Binding-site contacts:
Ligand atom O2B contacts residue ALA415 of chain 1.A at 3.0 Å (h-bond).
Ligand atom O2B contacts residue LEU412 of chain 1.A at 3.1 Å (h-bond).
Ligand atom O2A contacts residue ASP623 of chain 1.A at 3.2 Å (salt-bridge).
Ligand atom O3' contacts residue ASN564 of chain 1.A at 3.4 Å (h-bond).
Ligand atom PG contacts residue SER414 of chain 1.A at 3.8 Å.
Ligand atom O2A contacts residue CA1 of chain 1.E at 2.4 Å.
Ligand atom O1B contacts residue ASN564 of chain 1.A at 3.2 Å (h-bond).
Ligand atom O3A contacts residue LYS560 of chain 1.A at 3.2 Å.
Ligand atom O2G contacts residue ARG482 of chain 1.A at 2.9 Å (salt-bridge).
Ligand atom O2A contacts residue CA1 of chain 1.F at 2.6 Å.
Ligand atom O3B contacts residue LYS560 of chain 1.A at 3.7 Å.
Ligand atom O3A contacts residue CA1 of chain 1.E at 3.8 Å.
Ligand atom O2A contacts residue ASP411 of chain 1.A at 3.8 Å.
Ligand atom O1B contacts residue SER414 of chain 1.A at 3.5 Å.
Ligand atom O3B contacts residue ARG482 of chain 1.A at 3.7 Å.
Ligand atom O3B contacts residue SER414 of chain 1.A at 3.5 Å (h-bond).
Ligand atom O4' contacts residue THR622 of chain 1.A at 3.5 Å.
Ligand atom O1A contacts residue LYS560 of chain 1.A at 3.1 Å (salt-bridge).
Ligand atom PB contacts residue CA1 of chain 1.E at 3.4 Å.
Ligand atom O2B contacts residue CA1 of chain 1.E at 2.2 Å.
Ligand atom O1G contacts residue CA1 of chain 1.E at 2.3 Å.
Ligand atom O3' contacts residue ALA415 of chain 1.A at 3.4 Å (h-bond).
Ligand atom O3G contacts residue LYS560 of chain 1.A at 3.7 Å.
Ligand atom PB contacts residue SER414 of chain 1.A at 3.7 Å.
Ligand atom O3' contacts residue TYR416 of chain 1.A at 3.0 Å (h-bond).
Ligand atom N2 contacts residue ASN564 of chain 1.A at 3.4 Å (h-bond).
Ligand atom PG contacts residue ARG482 of chain 1.A at 3.6 Å.
Ligand atom C2' contacts residue TYR416 of chain 1.A at 3.5 Å (hydrophobic).
Ligand atom O2B contacts residue SER414 of chain 1.A at 3.4 Å (h-bond).
Ligand atom O2B contacts residue ASP623 of chain 1.A at 3.2 Å (salt-bridge).
Ligand atom O1G contacts residue ASP411 of chain 1.A at 3.1 Å (salt-bridge).
Ligand atom C5' contacts residue ASP623 of chain 1.A at 3.4 Å.
Ligand atom O1B contacts residue ALA415 of chain 1.A at 3.6 Å.
Ligand atom O2G contacts residue SER414 of chain 1.A at 2.8 Å (h-bond).
Ligand atom O3G contacts residue ARG482 of chain 1.A at 2.7 Å (salt-bridge).
Ligand atom O2G contacts residue THR413 of chain 1.A at 3.5 Å.
Ligand atom O1G contacts residue LEU412 of chain 1.A at 3.5 Å (h-bond).
Ligand atom PG contacts residue CA1 of chain 1.E at 3.6 Å.
Ligand atom PA contacts residue CA1 of chain 1.E at 3.6 Å.
Ligand atom C3' contacts residue ASN564 of chain 1.A at 3.6 Å.

This protein binds this small molecule.
Small molecule (SMILES): Nc1nc2c(ncn2[C@H]2C[C@H](O)[C@@H](CO[P](=O)(O)O[P](=O)(O)OP(=O)(O)O)O2)c(=O)[nH]1

Sequence of chain 1.A:
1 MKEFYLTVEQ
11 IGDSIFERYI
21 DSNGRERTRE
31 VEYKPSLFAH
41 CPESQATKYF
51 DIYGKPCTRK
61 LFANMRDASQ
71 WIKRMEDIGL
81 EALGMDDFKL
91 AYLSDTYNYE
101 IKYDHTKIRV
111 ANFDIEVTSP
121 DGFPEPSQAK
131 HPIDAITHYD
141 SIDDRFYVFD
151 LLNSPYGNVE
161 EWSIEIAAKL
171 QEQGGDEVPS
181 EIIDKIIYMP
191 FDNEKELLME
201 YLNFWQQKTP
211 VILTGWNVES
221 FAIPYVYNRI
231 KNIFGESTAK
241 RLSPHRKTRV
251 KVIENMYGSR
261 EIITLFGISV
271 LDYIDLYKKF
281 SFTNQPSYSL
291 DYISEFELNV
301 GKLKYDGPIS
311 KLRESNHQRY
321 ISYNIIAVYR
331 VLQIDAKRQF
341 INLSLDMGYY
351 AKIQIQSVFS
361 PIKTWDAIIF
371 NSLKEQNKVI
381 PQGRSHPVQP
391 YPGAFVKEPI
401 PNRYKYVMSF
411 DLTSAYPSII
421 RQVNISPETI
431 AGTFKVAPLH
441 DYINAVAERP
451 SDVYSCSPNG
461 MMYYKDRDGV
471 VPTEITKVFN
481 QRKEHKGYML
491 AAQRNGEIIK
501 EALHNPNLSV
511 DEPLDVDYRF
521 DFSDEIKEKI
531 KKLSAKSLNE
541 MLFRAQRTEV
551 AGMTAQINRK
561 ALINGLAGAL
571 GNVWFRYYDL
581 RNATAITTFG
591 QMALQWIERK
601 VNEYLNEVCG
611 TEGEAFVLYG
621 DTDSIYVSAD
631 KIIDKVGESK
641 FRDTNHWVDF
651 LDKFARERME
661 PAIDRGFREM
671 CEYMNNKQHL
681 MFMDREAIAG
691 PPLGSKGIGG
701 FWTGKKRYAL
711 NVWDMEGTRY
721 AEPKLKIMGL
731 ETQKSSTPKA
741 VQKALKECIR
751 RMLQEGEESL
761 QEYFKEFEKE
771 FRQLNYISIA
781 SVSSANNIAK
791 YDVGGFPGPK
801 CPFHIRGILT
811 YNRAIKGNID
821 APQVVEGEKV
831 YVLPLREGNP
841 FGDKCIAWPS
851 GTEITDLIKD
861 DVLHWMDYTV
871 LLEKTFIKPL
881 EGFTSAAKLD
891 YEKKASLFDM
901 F